Sequence of chain 1.A:
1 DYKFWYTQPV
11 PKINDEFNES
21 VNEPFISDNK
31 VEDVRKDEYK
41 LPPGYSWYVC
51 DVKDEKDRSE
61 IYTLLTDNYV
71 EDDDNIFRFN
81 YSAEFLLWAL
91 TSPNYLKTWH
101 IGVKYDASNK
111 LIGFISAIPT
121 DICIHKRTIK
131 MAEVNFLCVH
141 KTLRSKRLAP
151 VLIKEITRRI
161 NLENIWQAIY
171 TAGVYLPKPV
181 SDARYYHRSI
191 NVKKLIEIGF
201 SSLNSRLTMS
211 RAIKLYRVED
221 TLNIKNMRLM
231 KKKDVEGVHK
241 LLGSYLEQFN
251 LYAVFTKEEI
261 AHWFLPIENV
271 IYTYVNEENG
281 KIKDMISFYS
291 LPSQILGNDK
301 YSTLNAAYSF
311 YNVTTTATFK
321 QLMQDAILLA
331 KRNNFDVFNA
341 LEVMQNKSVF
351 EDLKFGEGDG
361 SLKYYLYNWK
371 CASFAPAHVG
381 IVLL

The small molecule below binds the protein below.
Small molecule (SMILES): NCCCCCCCCCC(=O)N[C@@H](CO)C(=O)N[C@@H](CCCCN)C(=O)NCCC1CCCCC1

Binding-site contacts:
Ligand atom C13 contacts residue HIS187 of chain 1.A at 3.6 Å.
Ligand atom O1 contacts residue TYR185 of chain 1.A at 3.6 Å.
Ligand atom C contacts residue THR171 of chain 1.A at 3.2 Å.
Ligand atom C10 contacts residue ASP359 of chain 1.A at 3.5 Å.
Ligand atom C17 contacts residue ASP72 of chain 1.A at 3.5 Å.
Ligand atom N3 contacts residue ASP359 of chain 1.A at 2.8 Å (salt-bridge).
Ligand atom N3 contacts residue ASP73 of chain 1.A at 3.5 Å (salt-bridge).
Ligand atom O2 contacts residue HIS187 of chain 1.A at 3.4 Å.
Ligand atom C18 contacts residue HIS187 of chain 1.A at 3.5 Å.
Ligand atom N2 contacts residue ASP359 of chain 1.A at 2.9 Å (salt-bridge).
Ligand atom N3 contacts residue ASP74 of chain 1.A at 3.4 Å (salt-bridge).
Ligand atom C26 contacts residue SER189 of chain 1.A at 3.6 Å.
Ligand atom C26 contacts residue SER201 of chain 1.A at 3.6 Å.
Ligand atom C15 contacts residue ASP359 of chain 1.A at 3.5 Å.
Ligand atom C17 contacts residue ASP359 of chain 1.A at 3.5 Å.
Ligand atom C12 contacts residue DMS1 of chain 1.K at 3.3 Å.
Ligand atom C12 contacts residue HIS187 of chain 1.A at 3.5 Å.
Ligand atom O3 contacts residue GLY358 of chain 1.A at 3.4 Å.
Ligand atom C24 contacts residue TYR216 of chain 1.A at 3.4 Å (hydrophobic).
Ligand atom O1 contacts residue GLY358 of chain 1.A at 3.3 Å.
Ligand atom N contacts residue LEU362 of chain 1.A at 3.4 Å.
Ligand atom O1 contacts residue GLY360 of chain 1.A at 3.3 Å (h-bond).
Ligand atom C11 contacts residue HIS187 of chain 1.A at 3.4 Å.
Ligand atom C8 contacts residue DMS1 of chain 1.K at 2.7 Å.
Ligand atom O3 contacts residue ASP359 of chain 1.A at 3.3 Å (salt-bridge).
Ligand atom C11 contacts residue TYR185 of chain 1.A at 3.6 Å (hydrophobic).
Ligand atom N3 contacts residue ASP72 of chain 1.A at 2.9 Å (salt-bridge).
Ligand atom N contacts residue THR171 of chain 1.A at 3.0 Å (h-bond).
Ligand atom N contacts residue NHW1 of chain 1.G at 3.5 Å.
Ligand atom C19 contacts residue PHE200 of chain 1.A at 3.3 Å (hydrophobic).
Ligand atom O2 contacts residue DMS1 of chain 1.K at 2.2 Å (h-bond).
Ligand atom C9 contacts residue DMS1 of chain 1.K at 3.1 Å.
Ligand atom N2 contacts residue HIS187 of chain 1.A at 3.4 Å (h-bond).
Ligand atom C7 contacts residue VAL70 of chain 1.A at 3.5 Å (hydrophobic).
Ligand atom O1 contacts residue HIS187 of chain 1.A at 2.7 Å (h-bond).
Ligand atom C25 contacts residue TYR216 of chain 1.A at 3.3 Å (hydrophobic).
Ligand atom N1 contacts residue DMS1 of chain 1.K at 2.6 Å.
Ligand atom O1 contacts residue ASP359 of chain 1.A at 3.1 Å (salt-bridge).
Ligand atom C20 contacts residue PHE200 of chain 1.A at 3.5 Å (hydrophobic).
Ligand atom N4 contacts residue PHE200 of chain 1.A at 3.0 Å (h-bond).